Sequence of chain 1.IA:
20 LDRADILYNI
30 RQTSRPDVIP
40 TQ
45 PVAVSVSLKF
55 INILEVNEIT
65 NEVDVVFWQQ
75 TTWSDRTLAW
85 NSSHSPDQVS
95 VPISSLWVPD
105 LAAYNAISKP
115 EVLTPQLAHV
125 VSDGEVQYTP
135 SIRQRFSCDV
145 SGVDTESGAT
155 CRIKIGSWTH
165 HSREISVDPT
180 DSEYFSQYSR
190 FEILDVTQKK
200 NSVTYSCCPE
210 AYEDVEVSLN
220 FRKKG

Sequence of chain 1.HA:
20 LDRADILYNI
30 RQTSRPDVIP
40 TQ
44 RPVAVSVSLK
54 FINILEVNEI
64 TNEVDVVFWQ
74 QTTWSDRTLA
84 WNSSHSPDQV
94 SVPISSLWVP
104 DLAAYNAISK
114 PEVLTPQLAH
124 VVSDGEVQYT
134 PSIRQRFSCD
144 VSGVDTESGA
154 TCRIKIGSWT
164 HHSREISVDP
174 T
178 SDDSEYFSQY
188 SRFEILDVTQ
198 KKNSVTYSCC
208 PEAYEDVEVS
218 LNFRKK

Binding-site contacts:
Ligand atom C7 contacts residue TRP162 of chain 1.HA at 3.8 Å (hydrophobic).
Ligand atom C2 contacts residue TRP162 of chain 1.HA at 3.5 Å (hydrophobic).
Ligand atom C8 contacts residue TRP162 of chain 1.HA at 3.0 Å (hydrophobic).
Ligand atom C9 contacts residue TYR204 of chain 1.HA at 3.6 Å (hydrophobic).
Ligand atom BR1 contacts residue LEU121 of chain 1.IA at 4.2 Å.
Ligand atom C8 contacts residue SER161 of chain 1.HA at 3.7 Å.
Ligand atom C1 contacts residue TRP162 of chain 1.HA at 3.4 Å (hydrophobic).
Ligand atom BR1 contacts residue HIS123 of chain 1.IA at 3.5 Å.
Ligand atom N1 contacts residue THR133 of chain 1.IA at 3.8 Å.
Ligand atom C10 contacts residue TYR204 of chain 1.HA at 4.1 Å (hydrophobic).
Ligand atom C5 contacts residue THR133 of chain 1.IA at 3.9 Å.
Ligand atom C9 contacts residue TYR211 of chain 1.HA at 3.5 Å (hydrophobic).
Ligand atom BR1 contacts residue TYR132 of chain 1.IA at 4.0 Å.
Ligand atom C7 contacts residue TYR108 of chain 1.HA at 3.3 Å (hydrophobic).
Ligand atom C7 contacts residue TRP72 of chain 1.IA at 3.4 Å (hydrophobic).
Ligand atom C1 contacts residue THR133 of chain 1.IA at 3.9 Å.
Ligand atom C6 contacts residue TRP72 of chain 1.IA at 4.1 Å (hydrophobic).
Ligand atom C3 contacts residue GLN131 of chain 1.IA at 4.2 Å.
Ligand atom BR1 contacts residue THR133 of chain 1.IA at 4.0 Å.
Ligand atom C3 contacts residue CYS206 of chain 1.HA at 3.4 Å (hydrophobic).
Ligand atom C3 contacts residue HIS123 of chain 1.IA at 4.2 Å.
Ligand atom N1 contacts residue TRP162 of chain 1.HA at 3.9 Å.
Ligand atom C4 contacts residue THR133 of chain 1.IA at 4.1 Å.
Ligand atom C5 contacts residue HIS123 of chain 1.IA at 3.9 Å.
Ligand atom BR1 contacts residue GLN131 of chain 1.IA at 3.1 Å.
Ligand atom C9 contacts residue TRP162 of chain 1.HA at 3.8 Å (hydrophobic).
Ligand atom N3 contacts residue SER161 of chain 1.HA at 3.8 Å.
Ligand atom C4 contacts residue HIS123 of chain 1.IA at 3.4 Å.
Ligand atom C6 contacts residue TRP162 of chain 1.HA at 3.5 Å (hydrophobic).
Ligand atom C10 contacts residue CYS206 of chain 1.HA at 3.9 Å (hydrophobic).
Ligand atom N2 contacts residue TRP162 of chain 1.HA at 3.6 Å (h-bond).
Ligand atom C3 contacts residue CYS207 of chain 1.HA at 3.6 Å (hydrophobic).
Ligand atom BR1 contacts residue ALA122 of chain 1.IA at 4.1 Å.
Ligand atom N3 contacts residue TYR108 of chain 1.HA at 2.3 Å (h-bond).
Ligand atom C8 contacts residue TYR108 of chain 1.HA at 3.0 Å (hydrophobic).
Ligand atom C4 contacts residue CYS207 of chain 1.HA at 4.0 Å (hydrophobic).
Ligand atom N3 contacts residue TRP162 of chain 1.HA at 3.2 Å (h-bond).
Ligand atom N1 contacts residue THR163 of chain 1.HA at 3.9 Å.
Ligand atom C4 contacts residue GLN131 of chain 1.IA at 3.5 Å.
Ligand atom C8 contacts residue TYR211 of chain 1.HA at 3.3 Å (hydrophobic).

A protein and the small-molecule ligand that binds it are described below.
Small molecule (SMILES): Brc1ccc(N2CCCNCC2)cn1